Binding-site contacts:
Ligand atom O1 contacts residue PHE86 of chain 2.A at 4.0 Å.
Ligand atom O5 contacts residue PHE86 of chain 2.A at 3.9 Å.
Ligand atom O1 contacts residue GLY87 of chain 2.A at 4.5 Å.
Ligand atom O1 contacts residue ASP123 of chain 2.A at 3.5 Å (salt-bridge).
Ligand atom O2 contacts residue ASP123 of chain 2.A at 4.0 Å.
Ligand atom O5 contacts residue ARG145 of chain 2.A at 4.5 Å.
Ligand atom C5 contacts residue PHE86 of chain 2.A at 3.8 Å (hydrophobic).
Ligand atom C5 contacts residue ASP123 of chain 2.A at 3.6 Å.
Ligand atom O5 contacts residue ASP123 of chain 2.A at 3.5 Å (salt-bridge).
Ligand atom C4 contacts residue ASP123 of chain 2.A at 3.1 Å.
Ligand atom C2 contacts residue ARG145 of chain 2.A at 4.0 Å.
Ligand atom C2 contacts residue ARG89 of chain 2.A at 3.9 Å.
Ligand atom O1 contacts residue ARG145 of chain 2.A at 2.6 Å (salt-bridge).
Ligand atom O1 contacts residue SER121 of chain 2.A at 3.4 Å (h-bond).
Ligand atom O1 contacts residue ARG89 of chain 2.A at 2.9 Å.
Ligand atom C3 contacts residue ASP123 of chain 2.A at 3.9 Å.
Ligand atom C1 contacts residue ARG145 of chain 2.A at 3.6 Å.
Ligand atom O4 contacts residue ASP123 of chain 2.A at 4.0 Å.
Ligand atom O5 contacts residue SER121 of chain 2.A at 2.4 Å (h-bond).
Ligand atom O5 contacts residue ARG89 of chain 2.A at 4.4 Å.
Ligand atom O2 contacts residue ARG89 of chain 2.A at 3.7 Å.
Ligand atom O2 contacts residue ARG145 of chain 2.A at 3.2 Å (salt-bridge).
Ligand atom C2 contacts residue ASP123 of chain 2.A at 3.2 Å.
Ligand atom O3 contacts residue PHE86 of chain 2.A at 3.5 Å.
Ligand atom C5 contacts residue SER121 of chain 2.A at 3.4 Å.
Ligand atom C1 contacts residue ASP123 of chain 2.A at 3.6 Å.
Ligand atom C1 contacts residue PHE86 of chain 2.A at 3.6 Å (hydrophobic).
Ligand atom C1 contacts residue SER121 of chain 2.A at 3.4 Å.
Ligand atom C1 contacts residue ARG89 of chain 2.A at 3.9 Å.

A small-molecule ligand and the protein it binds are described below.
Small molecule (SMILES): O[C@@H]1[C@H](O)[C@H](O)CO[C@H]1O

Sequence of chain 2.A:
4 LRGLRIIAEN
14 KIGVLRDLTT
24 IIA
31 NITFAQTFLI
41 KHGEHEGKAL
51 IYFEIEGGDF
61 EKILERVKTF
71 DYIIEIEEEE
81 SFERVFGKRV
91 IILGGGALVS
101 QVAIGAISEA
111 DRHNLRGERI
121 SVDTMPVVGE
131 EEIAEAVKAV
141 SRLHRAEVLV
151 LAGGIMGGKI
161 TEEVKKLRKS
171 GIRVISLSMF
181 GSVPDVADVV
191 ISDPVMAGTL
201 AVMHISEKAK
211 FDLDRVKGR